This small molecule binds to this protein.
Small molecule (SMILES): CC(=O)N[C@@H]1[C@@H](O)[C@H](O)[C@@H](CO)O[C@H]1O

Binding-site contacts:
Ligand atom C6 contacts residue SER387 of chain 1.A at 4.1 Å.
Ligand atom C6 contacts residue ILE388 of chain 1.A at 4.0 Å (hydrophobic).
Ligand atom C3 contacts residue ASN385 of chain 1.A at 3.8 Å.
Ligand atom C1 contacts residue SER387 of chain 1.A at 3.7 Å.
Ligand atom C1 contacts residue ASN385 of chain 1.A at 1.4 Å.
Ligand atom C5 contacts residue ILE388 of chain 1.A at 4.3 Å (hydrophobic).
Ligand atom C2 contacts residue ASN385 of chain 1.A at 2.4 Å.
Ligand atom O6 contacts residue GLU391 of chain 1.A at 4.1 Å.
Ligand atom O5 contacts residue ASN385 of chain 1.A at 2.3 Å (h-bond).
Ligand atom O7 contacts residue GLN381 of chain 1.A at 3.7 Å.
Ligand atom C6 contacts residue TYR377 of chain 1.A at 4.3 Å (hydrophobic).
Ligand atom O5 contacts residue SER387 of chain 1.A at 3.4 Å (h-bond).
Ligand atom O7 contacts residue ASN385 of chain 1.A at 4.0 Å.
Ligand atom O6 contacts residue ILE388 of chain 1.A at 3.6 Å (h-bond).
Ligand atom C2 contacts residue GLN381 of chain 1.A at 4.2 Å.
Ligand atom C4 contacts residue ASN385 of chain 1.A at 4.1 Å.
Ligand atom C1 contacts residue ILE388 of chain 1.A at 4.2 Å (hydrophobic).
Ligand atom O6 contacts residue SER387 of chain 1.A at 3.4 Å (h-bond).
Ligand atom C7 contacts residue ASN385 of chain 1.A at 3.7 Å.
Ligand atom O7 contacts residue LYS380 of chain 1.A at 4.1 Å.
Ligand atom N2 contacts residue ASN385 of chain 1.A at 2.9 Å (h-bond).
Ligand atom C5 contacts residue SER387 of chain 1.A at 3.7 Å.
Ligand atom C1 contacts residue GLN381 of chain 1.A at 4.1 Å.
Ligand atom O5 contacts residue ILE388 of chain 1.A at 3.3 Å.
Ligand atom C5 contacts residue ASN385 of chain 1.A at 3.6 Å.

Sequence of chain 1.A:
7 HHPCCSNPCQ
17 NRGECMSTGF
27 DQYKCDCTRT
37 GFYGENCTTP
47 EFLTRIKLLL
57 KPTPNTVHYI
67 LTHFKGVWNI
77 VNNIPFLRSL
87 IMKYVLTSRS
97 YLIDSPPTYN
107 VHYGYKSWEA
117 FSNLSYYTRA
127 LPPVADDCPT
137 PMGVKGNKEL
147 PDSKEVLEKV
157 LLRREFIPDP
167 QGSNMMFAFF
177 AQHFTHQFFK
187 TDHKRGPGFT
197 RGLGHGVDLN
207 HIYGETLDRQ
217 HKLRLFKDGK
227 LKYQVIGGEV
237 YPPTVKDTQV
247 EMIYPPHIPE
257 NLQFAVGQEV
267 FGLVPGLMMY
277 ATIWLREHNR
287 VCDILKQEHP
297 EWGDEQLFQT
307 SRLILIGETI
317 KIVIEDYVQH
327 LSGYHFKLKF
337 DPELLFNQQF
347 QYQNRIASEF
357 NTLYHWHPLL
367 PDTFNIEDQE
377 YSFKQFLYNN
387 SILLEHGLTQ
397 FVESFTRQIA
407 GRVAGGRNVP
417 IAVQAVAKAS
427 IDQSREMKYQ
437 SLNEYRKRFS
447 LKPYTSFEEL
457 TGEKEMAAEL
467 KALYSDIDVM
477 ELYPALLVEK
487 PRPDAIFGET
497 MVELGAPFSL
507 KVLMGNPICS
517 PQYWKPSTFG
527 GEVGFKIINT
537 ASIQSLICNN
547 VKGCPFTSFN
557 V